Sequence of chain 2.B:
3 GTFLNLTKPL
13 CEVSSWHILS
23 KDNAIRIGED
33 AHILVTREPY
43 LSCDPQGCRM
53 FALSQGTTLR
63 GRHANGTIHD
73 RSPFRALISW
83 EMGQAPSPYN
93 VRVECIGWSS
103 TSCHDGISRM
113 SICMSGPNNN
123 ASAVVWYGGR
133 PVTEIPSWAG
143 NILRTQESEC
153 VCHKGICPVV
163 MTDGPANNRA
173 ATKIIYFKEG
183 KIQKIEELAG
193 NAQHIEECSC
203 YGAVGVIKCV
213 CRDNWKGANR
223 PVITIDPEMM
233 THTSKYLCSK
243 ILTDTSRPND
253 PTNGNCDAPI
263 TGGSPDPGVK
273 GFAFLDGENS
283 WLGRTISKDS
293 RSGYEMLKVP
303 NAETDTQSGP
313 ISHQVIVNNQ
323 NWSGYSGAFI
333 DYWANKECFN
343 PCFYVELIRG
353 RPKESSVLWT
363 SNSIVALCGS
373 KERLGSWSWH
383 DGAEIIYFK

Binding-site contacts:
Ligand atom C7 contacts residue ARG64 of chain 2.B at 3.6 Å.
Ligand atom C1 contacts residue TYR389 of chain 4.B at 4.0 Å (hydrophobic).
Ligand atom O7 contacts residue TYR389 of chain 4.B at 3.3 Å.
Ligand atom C8 contacts residue ASN67 of chain 2.B at 4.5 Å.
Ligand atom C8 contacts residue LEU360 of chain 2.B at 3.5 Å (hydrophobic).
Ligand atom O5 contacts residue TYR389 of chain 4.B at 4.2 Å.
Ligand atom C5 contacts residue ASN67 of chain 2.B at 3.6 Å.
Ligand atom C3 contacts residue ASN67 of chain 2.B at 3.8 Å.
Ligand atom C2 contacts residue TYR389 of chain 4.B at 4.2 Å (hydrophobic).
Ligand atom C7 contacts residue TYR389 of chain 4.B at 4.5 Å (hydrophobic).
Ligand atom N2 contacts residue ASN67 of chain 2.B at 2.9 Å (h-bond).
Ligand atom N2 contacts residue LEU360 of chain 2.B at 3.7 Å.
Ligand atom C4 contacts residue ASN67 of chain 2.B at 4.2 Å.
Ligand atom O7 contacts residue ARG64 of chain 2.B at 2.9 Å (salt-bridge).
Ligand atom C1 contacts residue ASN67 of chain 2.B at 1.4 Å.
Ligand atom C1 contacts residue LEU360 of chain 2.B at 4.4 Å (hydrophobic).
Ligand atom C8 contacts residue ARG64 of chain 2.B at 3.6 Å.
Ligand atom C2 contacts residue ASN67 of chain 2.B at 2.4 Å.
Ligand atom C7 contacts residue ASN67 of chain 2.B at 3.3 Å.
Ligand atom O7 contacts residue ASN67 of chain 2.B at 3.2 Å (h-bond).
Ligand atom C7 contacts residue LEU360 of chain 2.B at 3.8 Å (hydrophobic).
Ligand atom O5 contacts residue ASN67 of chain 2.B at 2.3 Å (h-bond).

This small molecule binds to this protein.
Small molecule (SMILES): CC(=O)N[C@H]1[C@H](O[C@H]2[C@H](O)[C@@H](NC(C)=O)CO[C@@H]2CO)O[C@H](CO)[C@@H](O[C@@H]2O[C@H](CO)[C@@H](O)[C@H](O)[C@@H]2O)[C@@H]1O

Sequence of chain 4.B:
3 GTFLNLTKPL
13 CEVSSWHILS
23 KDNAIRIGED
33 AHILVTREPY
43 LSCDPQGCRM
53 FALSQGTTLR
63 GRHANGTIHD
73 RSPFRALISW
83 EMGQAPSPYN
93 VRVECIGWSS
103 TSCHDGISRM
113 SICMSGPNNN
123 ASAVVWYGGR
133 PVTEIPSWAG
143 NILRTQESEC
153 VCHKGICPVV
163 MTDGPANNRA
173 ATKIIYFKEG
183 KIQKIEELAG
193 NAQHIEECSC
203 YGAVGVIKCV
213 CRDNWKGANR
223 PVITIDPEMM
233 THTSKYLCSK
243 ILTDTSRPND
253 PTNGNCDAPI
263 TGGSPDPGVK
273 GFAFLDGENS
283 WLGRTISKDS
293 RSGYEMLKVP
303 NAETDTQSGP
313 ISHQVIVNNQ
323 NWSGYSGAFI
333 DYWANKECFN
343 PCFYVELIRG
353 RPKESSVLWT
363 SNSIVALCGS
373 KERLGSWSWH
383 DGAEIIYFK